Sequence of chain 1.B:
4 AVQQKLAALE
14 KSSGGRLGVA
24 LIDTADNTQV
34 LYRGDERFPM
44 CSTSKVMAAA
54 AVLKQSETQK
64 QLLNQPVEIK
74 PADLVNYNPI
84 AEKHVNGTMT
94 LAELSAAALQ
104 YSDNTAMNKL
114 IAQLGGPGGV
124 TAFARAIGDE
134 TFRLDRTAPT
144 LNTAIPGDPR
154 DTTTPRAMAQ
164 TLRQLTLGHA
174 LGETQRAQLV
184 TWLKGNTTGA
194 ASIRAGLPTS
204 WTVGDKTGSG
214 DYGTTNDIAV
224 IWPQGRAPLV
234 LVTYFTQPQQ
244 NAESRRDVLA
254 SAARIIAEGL

A small-molecule ligand and the protein it binds are described below.
Small molecule (SMILES): CC1(C)S[C@H]([C@H](NC(=O)CCC(=O)C23[C]4[C]5[C]6[C]2[Ru]56432789[C]3[C]2[C]7[C]8[C]39)C(=O)O)N[C@H]1C(=O)O

Binding-site contacts:
Ligand atom C13 contacts residue ILE83 of chain 1.B at 3.5 Å (hydrophobic).
Ligand atom C14 contacts residue GLU96 of chain 1.B at 3.4 Å.
Ligand atom C11 contacts residue TYR104 of chain 1.B at 3.6 Å (hydrophobic).
Ligand atom C13 contacts residue GLU96 of chain 1.B at 4.5 Å.
Ligand atom C11 contacts residue ILE83 of chain 1.B at 3.4 Å (hydrophobic).
Ligand atom C12 contacts residue ILE83 of chain 1.B at 3.3 Å (hydrophobic).
Ligand atom C15 contacts residue GLU96 of chain 1.B at 4.1 Å.
Ligand atom C15 contacts residue ILE83 of chain 1.B at 3.9 Å (hydrophobic).
Ligand atom C15 contacts residue TYR104 of chain 1.B at 3.8 Å (hydrophobic).
Ligand atom C18 contacts residue ALA99 of chain 1.B at 4.1 Å (hydrophobic).
Ligand atom C14 contacts residue ALA100 of chain 1.B at 4.1 Å (hydrophobic).
Ligand atom C15 contacts residue ALA100 of chain 1.B at 3.8 Å (hydrophobic).
Ligand atom C16 contacts residue TYR104 of chain 1.B at 4.5 Å (hydrophobic).
Ligand atom C17 contacts residue ALA99 of chain 1.B at 4.2 Å (hydrophobic).
Ligand atom C14 contacts residue ILE83 of chain 1.B at 3.8 Å (hydrophobic).
Ligand atom C14 contacts residue ALA99 of chain 1.B at 4.4 Å (hydrophobic).
Ligand atom C17 contacts residue GLN103 of chain 1.B at 4.0 Å.
Ligand atom C15 contacts residue ALA99 of chain 1.B at 4.2 Å (hydrophobic).